Sequence of chain 1.A:
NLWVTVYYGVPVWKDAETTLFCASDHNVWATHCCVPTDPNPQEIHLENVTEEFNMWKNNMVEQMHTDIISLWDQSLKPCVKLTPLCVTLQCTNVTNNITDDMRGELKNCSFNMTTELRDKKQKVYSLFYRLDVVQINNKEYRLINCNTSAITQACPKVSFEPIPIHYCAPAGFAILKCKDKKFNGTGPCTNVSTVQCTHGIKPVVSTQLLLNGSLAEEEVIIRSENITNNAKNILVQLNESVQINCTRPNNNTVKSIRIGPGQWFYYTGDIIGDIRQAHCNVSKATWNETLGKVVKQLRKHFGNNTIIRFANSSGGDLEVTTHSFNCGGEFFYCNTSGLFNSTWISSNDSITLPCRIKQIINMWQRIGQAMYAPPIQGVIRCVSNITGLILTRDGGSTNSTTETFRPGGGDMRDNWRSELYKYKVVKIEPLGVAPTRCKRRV

A protein and the small-molecule ligand that binds it are described below.
Small molecule (SMILES): CC(=O)N[C@H]1[C@H](O[C@H]2[C@H](O)[C@@H](NC(C)=O)CO[C@@H]2CO)O[C@H](CO)[C@@H](O)[C@@H]1O

Binding-site contacts:
Ligand atom O7 contacts residue ASN303 of chain 1.A at 3.2 Å (h-bond).
Ligand atom C7 contacts residue VAL442 of chain 1.A at 4.3 Å (hydrophobic).
Ligand atom C3 contacts residue ASN303 of chain 1.A at 3.9 Å.
Ligand atom N2 contacts residue ASN303 of chain 1.A at 2.9 Å (h-bond).
Ligand atom O5 contacts residue ASN303 of chain 1.A at 2.4 Å (h-bond).
Ligand atom C5 contacts residue ASN303 of chain 1.A at 3.8 Å.
Ligand atom C6 contacts residue ILE324 of chain 1.A at 3.9 Å (hydrophobic).
Ligand atom C2 contacts residue ASN303 of chain 1.A at 2.5 Å.
Ligand atom C5 contacts residue ILE324 of chain 1.A at 4.3 Å (hydrophobic).
Ligand atom C4 contacts residue ASN303 of chain 1.A at 4.3 Å.
Ligand atom O6 contacts residue ILE324 of chain 1.A at 3.3 Å.
Ligand atom C8 contacts residue VAL442 of chain 1.A at 3.6 Å (hydrophobic).
Ligand atom C1 contacts residue ASN303 of chain 1.A at 1.5 Å.
Ligand atom C8 contacts residue ASN303 of chain 1.A at 4.5 Å.
Ligand atom O5 contacts residue ILE324 of chain 1.A at 3.4 Å.
Ligand atom C7 contacts residue ASN303 of chain 1.A at 3.3 Å.
Ligand atom C1 contacts residue ILE324 of chain 1.A at 4.4 Å (hydrophobic).
Ligand atom O6 contacts residue THR305 of chain 1.A at 4.2 Å.